This protein binds this small molecule.
Small molecule (SMILES): C[C@H](O)CP(=O)(O)O

Binding-site contacts:
Ligand atom O13 contacts residue ARG97 of chain 2.C at 3.3 Å (salt-bridge).
Ligand atom C2 contacts residue TYR105 of chain 2.C at 3.8 Å (hydrophobic).
Ligand atom C3 contacts residue PHE182 of chain 2.C at 3.9 Å (hydrophobic).
Ligand atom C1 contacts residue LEU144 of chain 2.C at 4.3 Å (hydrophobic).
Ligand atom O13 contacts residue FE21 of chain 2.H at 3.9 Å.
Ligand atom O6 contacts residue LEU144 of chain 2.C at 4.3 Å.
Ligand atom C1 contacts residue FE21 of chain 2.H at 4.3 Å.
Ligand atom O6 contacts residue FE21 of chain 2.H at 2.4 Å.
Ligand atom O14 contacts residue FE21 of chain 2.H at 1.9 Å.
Ligand atom O6 contacts residue HIS180 of chain 2.C at 3.6 Å (h-bond).
Ligand atom O14 contacts residue HIS138 of chain 2.C at 3.1 Å (h-bond).
Ligand atom C3 contacts residue GLU142 of chain 2.C at 3.9 Å.
Ligand atom O14 contacts residue HIS180 of chain 2.C at 3.5 Å (h-bond).
Ligand atom C3 contacts residue TYR103 of chain 2.C at 4.2 Å (hydrophobic).
Ligand atom O14 contacts residue GLU142 of chain 2.C at 3.9 Å.
Ligand atom C3 contacts residue HIS180 of chain 2.C at 4.4 Å.
Ligand atom O14 contacts residue ASN135 of chain 2.C at 3.5 Å (h-bond).
Ligand atom C1 contacts residue VAL122 of chain 2.C at 4.3 Å (hydrophobic).
Ligand atom O13 contacts residue TYR105 of chain 2.C at 4.2 Å.
Ligand atom P1 contacts residue TYR103 of chain 2.C at 4.2 Å.
Ligand atom P1 contacts residue FE21 of chain 2.H at 3.2 Å.
Ligand atom C1 contacts residue TYR103 of chain 2.C at 4.4 Å (hydrophobic).
Ligand atom O14 contacts residue LYS23 of chain 3.C at 3.7 Å.
Ligand atom C1 contacts residue LEU193 of chain 2.C at 4.2 Å (hydrophobic).
Ligand atom C1 contacts residue GLU142 of chain 2.C at 3.8 Å.
Ligand atom O15 contacts residue TYR105 of chain 2.C at 2.9 Å (h-bond).
Ligand atom C1 contacts residue PHE182 of chain 2.C at 3.8 Å (hydrophobic).
Ligand atom O13 contacts residue TYR103 of chain 2.C at 3.6 Å.
Ligand atom C2 contacts residue FE21 of chain 2.H at 3.6 Å.
Ligand atom P1 contacts residue TYR105 of chain 2.C at 3.8 Å.
Ligand atom O6 contacts residue GLU142 of chain 2.C at 2.8 Å (salt-bridge).
Ligand atom O6 contacts residue PHE182 of chain 2.C at 3.7 Å.
Ligand atom P1 contacts residue LYS23 of chain 3.C at 3.9 Å.
Ligand atom O15 contacts residue LYS23 of chain 3.C at 2.7 Å (salt-bridge).
Ligand atom P1 contacts residue ASN135 of chain 2.C at 3.8 Å.
Ligand atom C2 contacts residue TYR103 of chain 2.C at 3.8 Å (hydrophobic).
Ligand atom O13 contacts residue ASN135 of chain 2.C at 2.9 Å (h-bond).
Ligand atom C3 contacts residue FE21 of chain 2.H at 3.5 Å.
Ligand atom O15 contacts residue FE21 of chain 2.H at 4.2 Å.
Ligand atom O13 contacts residue HIS180 of chain 2.C at 4.4 Å.

Sequence of chain 2.C:
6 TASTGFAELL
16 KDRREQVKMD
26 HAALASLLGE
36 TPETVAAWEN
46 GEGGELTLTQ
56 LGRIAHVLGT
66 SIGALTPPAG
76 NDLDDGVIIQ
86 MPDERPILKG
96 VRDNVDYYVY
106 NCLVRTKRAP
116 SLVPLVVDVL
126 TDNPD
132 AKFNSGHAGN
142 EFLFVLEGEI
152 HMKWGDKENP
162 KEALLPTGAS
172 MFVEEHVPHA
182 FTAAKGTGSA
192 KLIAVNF

Sequence of chain 3.C:
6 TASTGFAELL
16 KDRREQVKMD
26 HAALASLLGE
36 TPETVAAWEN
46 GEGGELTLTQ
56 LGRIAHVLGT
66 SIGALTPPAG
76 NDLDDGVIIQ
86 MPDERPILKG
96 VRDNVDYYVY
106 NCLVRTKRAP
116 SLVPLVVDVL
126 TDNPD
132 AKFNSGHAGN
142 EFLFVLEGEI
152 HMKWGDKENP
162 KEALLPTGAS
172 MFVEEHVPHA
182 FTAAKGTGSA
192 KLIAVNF